The small molecule below binds the protein below.
Small molecule (SMILES): CC(C)C[C@@H](C=O)NC(=O)[C@H](CC(N)=O)NC(=O)[C@H](CO)NC(=O)[C@H](CC(C)C)NC(=O)[C@H](COP(=O)(O)O)NC(=O)[C@H](C)NC(=O)[C@@H](N)CO

Sequence of chain 1.A:
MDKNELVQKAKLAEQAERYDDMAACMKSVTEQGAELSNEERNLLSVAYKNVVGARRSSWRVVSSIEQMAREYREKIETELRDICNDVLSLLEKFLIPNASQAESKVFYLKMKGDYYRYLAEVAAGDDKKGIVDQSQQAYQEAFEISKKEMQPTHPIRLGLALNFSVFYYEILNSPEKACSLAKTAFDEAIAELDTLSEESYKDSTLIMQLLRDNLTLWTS

Binding-site contacts:
Ligand atom P contacts residue ARG57 of chain 1.A at 3.8 Å.
Ligand atom C contacts residue LEU173 of chain 1.A at 3.7 Å (hydrophobic).
Ligand atom O1P contacts residue TYR129 of chain 1.A at 2.4 Å (h-bond).
Ligand atom CA contacts residue ASN174 of chain 1.A at 3.5 Å.
Ligand atom CB contacts residue ASN174 of chain 1.A at 3.5 Å.
Ligand atom CA contacts residue ASN225 of chain 1.A at 4.0 Å.
Ligand atom O3P contacts residue ARG57 of chain 1.A at 2.9 Å (salt-bridge).
Ligand atom O3P contacts residue ARG128 of chain 1.A at 2.8 Å (salt-bridge).
Ligand atom OG contacts residue GLU181 of chain 1.A at 2.9 Å (salt-bridge).
Ligand atom CA contacts residue LEU228 of chain 1.A at 4.0 Å (hydrophobic).
Ligand atom O contacts residue LEU173 of chain 1.A at 3.8 Å.
Ligand atom O1P contacts residue ASN174 of chain 1.A at 4.0 Å.
Ligand atom CA contacts residue ASN225 of chain 1.A at 4.0 Å.
Ligand atom N contacts residue LEU173 of chain 1.A at 3.6 Å.
Ligand atom N contacts residue ASN174 of chain 1.A at 2.8 Å (h-bond).
Ligand atom CB contacts residue GLU181 of chain 1.A at 3.1 Å.
Ligand atom P contacts residue TYR129 of chain 1.A at 3.6 Å.
Ligand atom O2P contacts residue TYR129 of chain 1.A at 3.7 Å.
Ligand atom OG contacts residue LYS50 of chain 1.A at 3.8 Å.
Ligand atom CB contacts residue ASN174 of chain 1.A at 3.3 Å.
Ligand atom O1P contacts residue ARG128 of chain 1.A at 2.7 Å (salt-bridge).
Ligand atom C contacts residue ASN225 of chain 1.A at 3.9 Å.
Ligand atom O contacts residue VAL177 of chain 1.A at 3.2 Å.
Ligand atom P contacts residue ARG128 of chain 1.A at 3.7 Å.
Ligand atom CD2 contacts residue LYS121 of chain 1.A at 3.8 Å.
Ligand atom C contacts residue ASN174 of chain 1.A at 3.6 Å.
Ligand atom C contacts residue VAL177 of chain 1.A at 3.9 Å (hydrophobic).
Ligand atom O contacts residue LEU173 of chain 1.A at 4.0 Å.
Ligand atom OG contacts residue TRP229 of chain 1.A at 3.8 Å.
Ligand atom CA contacts residue ASN174 of chain 1.A at 3.7 Å.
Ligand atom N contacts residue ASN225 of chain 1.A at 3.2 Å (h-bond).
Ligand atom O contacts residue LEU221 of chain 1.A at 3.9 Å.
Ligand atom CA contacts residue LEU173 of chain 1.A at 3.8 Å (hydrophobic).
Ligand atom O contacts residue ASN225 of chain 1.A at 2.9 Å (h-bond).
Ligand atom CB contacts residue ASN225 of chain 1.A at 4.0 Å.
Ligand atom CB contacts residue ARG128 of chain 1.A at 4.0 Å.
Ligand atom O3P contacts residue TYR129 of chain 1.A at 3.9 Å.
Ligand atom O contacts residue LEU221 of chain 1.A at 3.4 Å.
Ligand atom N contacts residue LEU228 of chain 1.A at 3.7 Å.
Ligand atom O2P contacts residue ARG57 of chain 1.A at 3.0 Å (salt-bridge).